Binding-site contacts:
Ligand atom P16 contacts residue SO41 of chain 1.N at 0.2 Å.
Ligand atom O17 contacts residue SO41 of chain 1.N at 0.8 Å (h-bond).
Ligand atom C12 contacts residue ASN274 of chain 1.B at 3.2 Å.
Ligand atom O09 contacts residue GLY55 of chain 1.B at 3.2 Å (h-bond).
Ligand atom O18 contacts residue THR277 of chain 1.B at 2.6 Å (h-bond).
Ligand atom O01 contacts residue HIS96 of chain 1.B at 3.1 Å.
Ligand atom O13 contacts residue ASN274 of chain 1.B at 3.0 Å.
Ligand atom O18 contacts residue SO41 of chain 1.N at 0.7 Å (h-bond).
Ligand atom O13 contacts residue GLY253 of chain 1.B at 3.1 Å (h-bond).
Ligand atom N02 contacts residue ASP95 of chain 1.B at 3.1 Å (salt-bridge).
Ligand atom C03 contacts residue ASN27 of chain 1.B at 2.8 Å.
Ligand atom O19 contacts residue SO41 of chain 1.N at 0.8 Å (h-bond).
Ligand atom O11 contacts residue SER53 of chain 1.B at 2.8 Å (h-bond).
Ligand atom O01 contacts residue ZN1 of chain 1.M at 2.2 Å.
Ligand atom O11 contacts residue SO41 of chain 1.O at 0.3 Å (h-bond).
Ligand atom O19 contacts residue THR277 of chain 1.B at 3.3 Å (h-bond).
Ligand atom O13 contacts residue ZN1 of chain 1.M at 2.5 Å.
Ligand atom O10 contacts residue SO41 of chain 1.O at 0.3 Å (h-bond).
Ligand atom O11 contacts residue ARG314 of chain 1.A at 3.0 Å (salt-bridge).
Ligand atom O13 contacts residue HIS212 of chain 1.B at 3.0 Å (h-bond).
Ligand atom O01 contacts residue ASP95 of chain 1.B at 2.5 Å (salt-bridge).
Ligand atom O09 contacts residue SER53 of chain 1.B at 3.2 Å (h-bond).
Ligand atom O15 contacts residue GLY253 of chain 1.B at 3.3 Å.
Ligand atom P08 contacts residue SO41 of chain 1.O at 0.4 Å.
Ligand atom C03 contacts residue ASP95 of chain 1.B at 3.1 Å.
Ligand atom O09 contacts residue SO41 of chain 1.O at 0.7 Å (h-bond).
Ligand atom C12 contacts residue ZN1 of chain 1.M at 3.1 Å.
Ligand atom O19 contacts residue SER255 of chain 1.B at 2.2 Å (h-bond).
Ligand atom N02 contacts residue ZN1 of chain 1.M at 3.0 Å.
Ligand atom O15 contacts residue SO41 of chain 1.N at 0.9 Å (h-bond).
Ligand atom C06 contacts residue SO41 of chain 1.O at 1.8 Å.
Ligand atom O07 contacts residue SO41 of chain 1.O at 0.5 Å (h-bond).
Ligand atom O13 contacts residue SO41 of chain 1.N at 3.3 Å (h-bond).
Ligand atom O01 contacts residue ASN274 of chain 1.B at 3.1 Å (h-bond).
Ligand atom C12 contacts residue SO41 of chain 1.N at 3.0 Å.
Ligand atom O17 contacts residue GLY213 of chain 1.B at 3.0 Å (h-bond).
Ligand atom C05 contacts residue SO41 of chain 1.O at 3.0 Å.
Ligand atom O19 contacts residue ASP276 of chain 1.B at 2.8 Å (salt-bridge).
Ligand atom C14 contacts residue SO41 of chain 1.N at 2.1 Å.
Ligand atom O17 contacts residue NA1 of chain 1.P at 2.4 Å (h-bond).

Sequence of chain 1.B:
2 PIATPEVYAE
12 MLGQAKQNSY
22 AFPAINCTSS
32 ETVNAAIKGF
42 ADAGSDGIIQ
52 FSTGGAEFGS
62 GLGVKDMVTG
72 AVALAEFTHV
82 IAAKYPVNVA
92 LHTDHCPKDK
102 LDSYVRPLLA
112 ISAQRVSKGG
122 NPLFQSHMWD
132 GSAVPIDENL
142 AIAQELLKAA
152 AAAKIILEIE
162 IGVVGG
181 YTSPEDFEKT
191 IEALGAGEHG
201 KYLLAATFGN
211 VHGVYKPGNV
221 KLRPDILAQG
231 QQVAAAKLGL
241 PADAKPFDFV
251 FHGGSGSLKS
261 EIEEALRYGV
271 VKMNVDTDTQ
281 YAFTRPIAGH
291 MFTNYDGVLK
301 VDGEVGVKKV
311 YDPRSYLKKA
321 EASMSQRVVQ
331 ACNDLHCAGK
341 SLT

Sequence of chain 1.A:
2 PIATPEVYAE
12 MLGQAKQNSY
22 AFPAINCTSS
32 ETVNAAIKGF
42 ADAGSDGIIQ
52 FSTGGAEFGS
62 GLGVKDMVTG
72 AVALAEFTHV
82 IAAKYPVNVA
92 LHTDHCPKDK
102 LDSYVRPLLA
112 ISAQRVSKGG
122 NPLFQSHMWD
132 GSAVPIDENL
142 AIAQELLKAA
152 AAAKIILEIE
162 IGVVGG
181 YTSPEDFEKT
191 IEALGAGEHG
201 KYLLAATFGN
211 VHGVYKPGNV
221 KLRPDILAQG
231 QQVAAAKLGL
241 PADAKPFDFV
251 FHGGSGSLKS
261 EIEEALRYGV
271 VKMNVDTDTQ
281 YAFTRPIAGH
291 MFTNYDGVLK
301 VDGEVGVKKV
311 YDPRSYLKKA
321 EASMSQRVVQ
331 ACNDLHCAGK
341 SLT

The protein below binds the small molecule below.
Small molecule (SMILES): O=C(COP(=O)(O)O)N(O)CCCCOP(=O)(O)O